This protein binds this small molecule.
Small molecule (SMILES): Nc1ccn([C@H]2C[C@H](O)[C@@H](CO[P](=O)(O)O[P](=O)(O)OP(=O)(O)O)O2)c(=O)n1

Sequence of chain 1.A:
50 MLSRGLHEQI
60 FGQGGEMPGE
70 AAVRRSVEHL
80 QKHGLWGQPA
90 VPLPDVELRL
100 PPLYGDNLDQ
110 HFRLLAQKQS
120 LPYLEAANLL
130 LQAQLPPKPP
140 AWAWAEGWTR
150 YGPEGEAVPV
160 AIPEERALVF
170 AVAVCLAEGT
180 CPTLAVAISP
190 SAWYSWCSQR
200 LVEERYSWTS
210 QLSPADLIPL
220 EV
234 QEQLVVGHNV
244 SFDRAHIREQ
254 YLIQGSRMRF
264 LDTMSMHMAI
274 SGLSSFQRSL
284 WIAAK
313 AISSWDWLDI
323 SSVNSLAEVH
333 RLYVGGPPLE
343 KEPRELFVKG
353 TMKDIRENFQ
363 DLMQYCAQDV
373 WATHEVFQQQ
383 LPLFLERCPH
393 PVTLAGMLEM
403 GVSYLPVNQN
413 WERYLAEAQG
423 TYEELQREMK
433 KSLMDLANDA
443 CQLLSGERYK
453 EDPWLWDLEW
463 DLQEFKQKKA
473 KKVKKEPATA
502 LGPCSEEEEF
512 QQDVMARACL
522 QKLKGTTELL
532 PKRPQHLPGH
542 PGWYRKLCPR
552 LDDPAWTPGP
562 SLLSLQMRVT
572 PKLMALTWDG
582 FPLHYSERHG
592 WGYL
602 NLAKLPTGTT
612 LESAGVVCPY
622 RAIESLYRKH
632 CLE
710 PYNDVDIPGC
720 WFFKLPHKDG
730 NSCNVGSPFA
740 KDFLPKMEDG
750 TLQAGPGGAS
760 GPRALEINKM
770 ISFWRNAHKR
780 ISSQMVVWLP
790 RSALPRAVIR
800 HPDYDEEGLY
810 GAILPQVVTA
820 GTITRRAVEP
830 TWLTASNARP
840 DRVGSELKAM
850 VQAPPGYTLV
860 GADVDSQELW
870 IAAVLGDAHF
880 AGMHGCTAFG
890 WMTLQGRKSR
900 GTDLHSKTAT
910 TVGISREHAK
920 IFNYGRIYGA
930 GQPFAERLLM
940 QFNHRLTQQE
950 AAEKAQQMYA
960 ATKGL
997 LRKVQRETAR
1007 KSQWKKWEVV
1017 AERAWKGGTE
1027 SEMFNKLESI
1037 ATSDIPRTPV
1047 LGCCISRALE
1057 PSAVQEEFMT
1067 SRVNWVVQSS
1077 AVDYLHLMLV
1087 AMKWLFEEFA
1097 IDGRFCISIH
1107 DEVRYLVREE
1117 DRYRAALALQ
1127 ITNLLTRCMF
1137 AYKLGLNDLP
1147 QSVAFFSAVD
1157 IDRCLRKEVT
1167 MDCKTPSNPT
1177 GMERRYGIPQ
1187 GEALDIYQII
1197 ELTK

Binding-site contacts:
Ligand atom O2G contacts residue ASP864 of chain 1.A at 3.4 Å.
Ligand atom PA contacts residue MG1 of chain 1.F at 2.7 Å.
Ligand atom O1A contacts residue ASP1107 of chain 1.A at 2.7 Å (salt-bridge).
Ligand atom O2A contacts residue MG1 of chain 1.F at 3.3 Å.
Ligand atom O1G contacts residue SER865 of chain 1.A at 3.6 Å.
Ligand atom O5' contacts residue MG1 of chain 1.F at 2.7 Å.
Ligand atom O2B contacts residue MG1 of chain 1.G at 2.6 Å.
Ligand atom O3A contacts residue LYS919 of chain 1.A at 3.6 Å.
Ligand atom O2G contacts residue VAL863 of chain 1.A at 2.5 Å (h-bond).
Ligand atom O3' contacts residue TYR923 of chain 1.A at 2.8 Å (h-bond).
Ligand atom O2B contacts residue SER865 of chain 1.A at 3.2 Å.
Ligand atom C5' contacts residue MG1 of chain 1.F at 2.9 Å.
Ligand atom O4' contacts residue ARG825 of chain 1.A at 3.5 Å (salt-bridge).
Ligand atom O2G contacts residue ASP862 of chain 1.A at 2.7 Å (salt-bridge).
Ligand atom O1B contacts residue TYR923 of chain 1.A at 2.8 Å (h-bond).
Ligand atom O3A contacts residue TYR923 of chain 1.A at 3.6 Å.
Ligand atom C5' contacts residue GLN866 of chain 1.A at 3.4 Å.
Ligand atom O1B contacts residue HIS904 of chain 1.A at 3.4 Å (h-bond).
Ligand atom PG contacts residue MG1 of chain 1.G at 3.1 Å.
Ligand atom PB contacts residue MG1 of chain 1.G at 3.5 Å.
Ligand atom C3' contacts residue GLU867 of chain 1.A at 3.6 Å.
Ligand atom O2B contacts residue VAL863 of chain 1.A at 3.3 Å (h-bond).
Ligand atom O1A contacts residue MG1 of chain 1.G at 2.2 Å.
Ligand atom C3' contacts residue TYR923 of chain 1.A at 3.6 Å (hydrophobic).
Ligand atom O2A contacts residue LYS919 of chain 1.A at 3.1 Å (salt-bridge).
Ligand atom PA contacts residue MG1 of chain 1.G at 3.6 Å.
Ligand atom O1B contacts residue SER865 of chain 1.A at 3.2 Å.
Ligand atom C2' contacts residue GLU867 of chain 1.A at 3.5 Å.
Ligand atom O3' contacts residue GLN866 of chain 1.A at 3.3 Å.
Ligand atom C2' contacts residue TYR923 of chain 1.A at 3.5 Å (hydrophobic).
Ligand atom C5' contacts residue ASP1107 of chain 1.A at 3.2 Å.
Ligand atom O2G contacts residue ASP1107 of chain 1.A at 3.7 Å.
Ligand atom O3B contacts residue LYS919 of chain 1.A at 3.0 Å (salt-bridge).
Ligand atom O1A contacts residue MG1 of chain 1.F at 2.0 Å.
Ligand atom C4' contacts residue GLN866 of chain 1.A at 3.2 Å.
Ligand atom O3B contacts residue MG1 of chain 1.G at 3.4 Å.
Ligand atom O1G contacts residue ASP864 of chain 1.A at 3.3 Å.
Ligand atom O2B contacts residue ASP1107 of chain 1.A at 3.0 Å (salt-bridge).
Ligand atom O3' contacts residue GLU867 of chain 1.A at 2.8 Å.
Ligand atom O2G contacts residue MG1 of chain 1.G at 1.7 Å.